Binding-site contacts:
Ligand atom C3 contacts residue SER11 of chain 1.E at 3.5 Å.
Ligand atom C5 contacts residue SER11 of chain 1.E at 3.7 Å.
Ligand atom C2 contacts residue SER11 of chain 1.E at 2.4 Å.
Ligand atom O5 contacts residue SER11 of chain 1.E at 2.7 Å (h-bond).
Ligand atom C4 contacts residue TYR27 of chain 1.E at 4.1 Å (hydrophobic).
Ligand atom O2 contacts residue SER11 of chain 1.E at 2.5 Å (h-bond).
Ligand atom C5 contacts residue TYR27 of chain 1.E at 3.7 Å (hydrophobic).
Ligand atom C4 contacts residue SER11 of chain 1.E at 4.2 Å.
Ligand atom C1 contacts residue SER11 of chain 1.E at 1.4 Å.
Ligand atom O2 contacts residue PRO13 of chain 1.E at 4.2 Å.
Ligand atom C1 contacts residue GLN8 of chain 1.E at 4.0 Å.
Ligand atom C6 contacts residue TYR27 of chain 1.E at 4.5 Å (hydrophobic).
Ligand atom C1 contacts residue PRO13 of chain 1.E at 4.1 Å (hydrophobic).
Ligand atom C3 contacts residue TYR27 of chain 1.E at 4.2 Å (hydrophobic).
Ligand atom C6 contacts residue GLN8 of chain 1.E at 3.6 Å.
Ligand atom O4 contacts residue TYR27 of chain 1.E at 3.9 Å.
Ligand atom O6 contacts residue GLN8 of chain 1.E at 4.3 Å.
Ligand atom C5 contacts residue GLN8 of chain 1.E at 4.0 Å.
Ligand atom O5 contacts residue GLN8 of chain 1.E at 3.6 Å (h-bond).

The small molecule below binds the protein below.
Small molecule (SMILES): OC[C@H]1O[C@H](O)[C@H](O)[C@@H](O)[C@@H]1O

Sequence of chain 1.E:
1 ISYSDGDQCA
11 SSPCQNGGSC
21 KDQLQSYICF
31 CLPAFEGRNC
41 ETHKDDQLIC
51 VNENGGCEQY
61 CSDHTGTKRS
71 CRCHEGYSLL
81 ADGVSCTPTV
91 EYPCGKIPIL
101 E